Binding-site contacts:
Ligand atom N4 contacts residue LEU2 of chain 1.C at 4.0 Å.
Ligand atom C3 contacts residue LEU2 of chain 1.C at 3.2 Å (hydrophobic).
Ligand atom C3 contacts residue PHE128 of chain 1.C at 4.2 Å (hydrophobic).
Ligand atom C15 contacts residue PRO95 of chain 1.A at 4.0 Å (hydrophobic).
Ligand atom CL1 contacts residue THR137 of chain 1.A at 2.9 Å.
Ligand atom O13 contacts residue ARG141 of chain 1.A at 3.8 Å.
Ligand atom N4 contacts residue LYS127 of chain 1.C at 3.1 Å.
Ligand atom CL1 contacts residue SER138 of chain 1.A at 3.5 Å.
Ligand atom C8 contacts residue ARG141 of chain 1.A at 3.0 Å.
Ligand atom C3 contacts residue LYS127 of chain 1.C at 3.0 Å.
Ligand atom C14 contacts residue PRO95 of chain 1.A at 3.7 Å (hydrophobic).
Ligand atom C9 contacts residue ARG141 of chain 1.A at 4.3 Å.
Ligand atom C7 contacts residue ARG141 of chain 1.A at 3.2 Å.
Ligand atom C14 contacts residue THR137 of chain 1.A at 4.1 Å.
Ligand atom C5 contacts residue ALA130 of chain 1.C at 4.3 Å (hydrophobic).
Ligand atom N1 contacts residue ALA130 of chain 1.C at 3.8 Å.
Ligand atom C2 contacts residue SER131 of chain 1.C at 2.8 Å.
Ligand atom C9 contacts residue VAL1 of chain 1.C at 4.2 Å (hydrophobic).
Ligand atom C2 contacts residue LYS127 of chain 1.C at 2.7 Å.
Ligand atom C10 contacts residue ARG141 of chain 1.A at 3.8 Å.
Ligand atom O13 contacts residue TYR140 of chain 1.A at 4.2 Å.
Ligand atom C2 contacts residue LEU2 of chain 1.C at 3.9 Å (hydrophobic).
Ligand atom C6 contacts residue LYS127 of chain 1.C at 4.2 Å.
Ligand atom C3 contacts residue VAL1 of chain 1.C at 3.9 Å (hydrophobic).
Ligand atom N1 contacts residue SER131 of chain 1.C at 3.3 Å (h-bond).
Ligand atom O17 contacts residue PRO95 of chain 1.A at 3.4 Å.
Ligand atom O18 contacts residue PRO95 of chain 1.A at 3.9 Å.
Ligand atom CL1 contacts residue TYR140 of chain 1.A at 3.7 Å.
Ligand atom C7 contacts residue ALA130 of chain 1.C at 3.6 Å (hydrophobic).
Ligand atom O13 contacts residue TRP37 of chain 1.D at 3.8 Å.
Ligand atom C16 contacts residue PRO95 of chain 1.A at 3.6 Å (hydrophobic).
Ligand atom N1 contacts residue LYS127 of chain 1.C at 3.1 Å (salt-bridge).
Ligand atom C5 contacts residue LYS127 of chain 1.C at 3.4 Å.
Ligand atom C12 contacts residue ARG141 of chain 1.A at 3.4 Å.
Ligand atom O18 contacts residue TRP37 of chain 1.D at 4.1 Å.
Ligand atom C3 contacts residue SER131 of chain 1.C at 3.8 Å.
Ligand atom CL1 contacts residue ARG141 of chain 1.A at 3.8 Å.
Ligand atom N4 contacts residue VAL1 of chain 1.C at 4.0 Å.
Ligand atom C7 contacts residue LYS127 of chain 1.C at 4.2 Å.
Ligand atom C6 contacts residue ARG141 of chain 1.A at 4.1 Å.

Sequence of chain 1.C:
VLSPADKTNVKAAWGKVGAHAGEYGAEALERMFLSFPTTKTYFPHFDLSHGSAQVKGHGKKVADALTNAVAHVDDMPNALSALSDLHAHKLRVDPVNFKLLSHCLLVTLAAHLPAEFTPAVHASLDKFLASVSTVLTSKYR

A protein and the small-molecule ligand that binds it are described below.
Small molecule (SMILES): O=C(O)CCOc1ccc(-c2ncc[nH]2)cc1Cl

Sequence of chain 1.D:
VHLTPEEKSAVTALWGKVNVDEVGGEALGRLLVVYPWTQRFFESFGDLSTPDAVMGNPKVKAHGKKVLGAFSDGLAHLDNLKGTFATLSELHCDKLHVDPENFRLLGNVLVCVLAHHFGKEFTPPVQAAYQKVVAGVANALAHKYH

Sequence of chain 1.A:
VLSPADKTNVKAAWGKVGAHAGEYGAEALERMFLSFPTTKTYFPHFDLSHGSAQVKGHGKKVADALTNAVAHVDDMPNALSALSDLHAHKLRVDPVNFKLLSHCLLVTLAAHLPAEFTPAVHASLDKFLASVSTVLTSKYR